A small-molecule ligand and the protein it binds are described below.
Small molecule (SMILES): CC(=O)N[C@@H]1[C@@H](O)[C@H](O)[C@@H](CO)O[C@H]1O

Binding-site contacts:
Ligand atom C6 contacts residue ASN160 of chain 1.C at 4.3 Å.
Ligand atom C4 contacts residue ASN160 of chain 1.C at 3.2 Å.
Ligand atom C2 contacts residue ASN160 of chain 1.C at 2.5 Å.
Ligand atom C8 contacts residue PHE163 of chain 1.C at 4.5 Å (hydrophobic).
Ligand atom C6 contacts residue ASN159 of chain 1.C at 3.3 Å.
Ligand atom C3 contacts residue ASN160 of chain 1.C at 3.1 Å.
Ligand atom O5 contacts residue ASN159 of chain 1.C at 4.1 Å.
Ligand atom C1 contacts residue ASN160 of chain 1.C at 1.4 Å.
Ligand atom C6 contacts residue LYS109 of chain 1.C at 4.0 Å.
Ligand atom O5 contacts residue ASN160 of chain 1.C at 2.4 Å (h-bond).
Ligand atom O6 contacts residue ASN159 of chain 1.C at 2.3 Å (h-bond).
Ligand atom N2 contacts residue ASN160 of chain 1.C at 3.8 Å.
Ligand atom C5 contacts residue ASN159 of chain 1.C at 4.3 Å.
Ligand atom O6 contacts residue ASN160 of chain 1.C at 4.1 Å.
Ligand atom C5 contacts residue ASN160 of chain 1.C at 3.4 Å.
Ligand atom O3 contacts residue ASN160 of chain 1.C at 3.3 Å (h-bond).

Sequence of chain 1.C:
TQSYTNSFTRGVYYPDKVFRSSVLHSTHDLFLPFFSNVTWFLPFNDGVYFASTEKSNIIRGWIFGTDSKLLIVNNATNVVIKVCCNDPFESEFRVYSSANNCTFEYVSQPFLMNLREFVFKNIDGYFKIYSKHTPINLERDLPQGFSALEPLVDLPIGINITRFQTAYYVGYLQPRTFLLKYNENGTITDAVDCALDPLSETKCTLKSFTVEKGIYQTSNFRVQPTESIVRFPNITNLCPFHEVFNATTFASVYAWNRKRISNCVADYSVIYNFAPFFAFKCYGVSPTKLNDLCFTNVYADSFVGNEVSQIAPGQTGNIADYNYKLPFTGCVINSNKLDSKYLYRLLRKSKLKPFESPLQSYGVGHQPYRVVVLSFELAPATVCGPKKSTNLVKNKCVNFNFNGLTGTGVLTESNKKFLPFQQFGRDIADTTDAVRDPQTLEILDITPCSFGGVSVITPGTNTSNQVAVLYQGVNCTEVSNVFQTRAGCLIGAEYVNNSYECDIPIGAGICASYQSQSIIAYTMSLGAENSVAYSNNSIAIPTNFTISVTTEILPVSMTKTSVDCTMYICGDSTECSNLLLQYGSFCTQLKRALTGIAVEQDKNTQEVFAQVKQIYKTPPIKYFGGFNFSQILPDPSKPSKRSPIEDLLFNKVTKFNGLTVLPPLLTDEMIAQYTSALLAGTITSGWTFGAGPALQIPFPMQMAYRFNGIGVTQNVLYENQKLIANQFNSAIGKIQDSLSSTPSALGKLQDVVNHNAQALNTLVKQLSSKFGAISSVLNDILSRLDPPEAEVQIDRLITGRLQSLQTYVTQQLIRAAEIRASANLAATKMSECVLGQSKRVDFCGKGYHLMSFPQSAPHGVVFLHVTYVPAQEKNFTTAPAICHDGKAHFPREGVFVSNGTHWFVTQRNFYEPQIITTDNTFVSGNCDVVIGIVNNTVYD